A protein and the small-molecule ligand that binds it are described below.
Small molecule (SMILES): CC(=O)N[C@@H]1[C@@H](O)[C@H](O)[C@@H](CO)O[C@H]1O

Sequence of chain 1.F:
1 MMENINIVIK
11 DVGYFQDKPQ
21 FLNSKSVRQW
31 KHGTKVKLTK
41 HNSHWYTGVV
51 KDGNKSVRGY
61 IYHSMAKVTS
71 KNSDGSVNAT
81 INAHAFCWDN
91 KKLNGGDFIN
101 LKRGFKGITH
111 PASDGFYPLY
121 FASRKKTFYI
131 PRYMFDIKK

Binding-site contacts:
Ligand atom O3 contacts residue TYR62 of chain 1.F at 3.6 Å.
Ligand atom O3 contacts residue PHE21 of chain 1.F at 4.3 Å.
Ligand atom O1 contacts residue GLY95 of chain 1.F at 3.7 Å.
Ligand atom C8 contacts residue PHE86 of chain 1.F at 3.7 Å (hydrophobic).
Ligand atom O7 contacts residue GLY95 of chain 1.F at 2.9 Å (h-bond).
Ligand atom C3 contacts residue HIS44 of chain 1.F at 4.4 Å.
Ligand atom O4 contacts residue TRP45 of chain 1.F at 3.3 Å (h-bond).
Ligand atom O5 contacts residue ASN94 of chain 1.F at 3.7 Å.
Ligand atom C2 contacts residue TYR62 of chain 1.F at 4.0 Å (hydrophobic).
Ligand atom N2 contacts residue GLY95 of chain 1.F at 4.4 Å.
Ligand atom C7 contacts residue TYR62 of chain 1.F at 3.9 Å (hydrophobic).
Ligand atom C1 contacts residue HIS44 of chain 1.F at 4.3 Å.
Ligand atom C8 contacts residue PHE21 of chain 1.F at 4.1 Å (hydrophobic).
Ligand atom O7 contacts residue ASN94 of chain 1.F at 3.5 Å.
Ligand atom C7 contacts residue TRP88 of chain 1.F at 3.7 Å (hydrophobic).
Ligand atom O7 contacts residue TRP88 of chain 1.F at 2.9 Å (h-bond).
Ligand atom C3 contacts residue TYR62 of chain 1.F at 3.7 Å (hydrophobic).
Ligand atom C6 contacts residue ASN94 of chain 1.F at 4.1 Å.
Ligand atom N2 contacts residue TYR62 of chain 1.F at 3.0 Å (h-bond).
Ligand atom O4 contacts residue HIS44 of chain 1.F at 4.3 Å.
Ligand atom C2 contacts residue GLY95 of chain 1.F at 4.1 Å.
Ligand atom N2 contacts residue PHE98 of chain 1.F at 3.9 Å.
Ligand atom C2 contacts residue ASN94 of chain 1.F at 4.1 Å.
Ligand atom C1 contacts residue ASN94 of chain 1.F at 4.5 Å.
Ligand atom C8 contacts residue PHE98 of chain 1.F at 3.8 Å (hydrophobic).
Ligand atom C7 contacts residue PHE98 of chain 1.F at 3.7 Å (hydrophobic).
Ligand atom C1 contacts residue GLY95 of chain 1.F at 4.5 Å.
Ligand atom C5 contacts residue ASN94 of chain 1.F at 4.2 Å.
Ligand atom C4 contacts residue TRP45 of chain 1.F at 4.2 Å (hydrophobic).
Ligand atom C8 contacts residue TYR62 of chain 1.F at 3.7 Å (hydrophobic).
Ligand atom O7 contacts residue PHE98 of chain 1.F at 4.0 Å.
Ligand atom C1 contacts residue TYR62 of chain 1.F at 4.2 Å (hydrophobic).
Ligand atom O1 contacts residue PHE98 of chain 1.F at 3.6 Å.
Ligand atom O3 contacts residue TRP45 of chain 1.F at 3.4 Å (h-bond).
Ligand atom C5 contacts residue HIS44 of chain 1.F at 4.4 Å.
Ligand atom O7 contacts residue LEU93 of chain 1.F at 3.8 Å.
Ligand atom C7 contacts residue GLY95 of chain 1.F at 3.9 Å.
Ligand atom C4 contacts residue ASN94 of chain 1.F at 4.0 Å.
Ligand atom C3 contacts residue TRP45 of chain 1.F at 3.9 Å (hydrophobic).
Ligand atom C8 contacts residue TRP88 of chain 1.F at 3.6 Å (hydrophobic).